Sequence of chain 1.D:
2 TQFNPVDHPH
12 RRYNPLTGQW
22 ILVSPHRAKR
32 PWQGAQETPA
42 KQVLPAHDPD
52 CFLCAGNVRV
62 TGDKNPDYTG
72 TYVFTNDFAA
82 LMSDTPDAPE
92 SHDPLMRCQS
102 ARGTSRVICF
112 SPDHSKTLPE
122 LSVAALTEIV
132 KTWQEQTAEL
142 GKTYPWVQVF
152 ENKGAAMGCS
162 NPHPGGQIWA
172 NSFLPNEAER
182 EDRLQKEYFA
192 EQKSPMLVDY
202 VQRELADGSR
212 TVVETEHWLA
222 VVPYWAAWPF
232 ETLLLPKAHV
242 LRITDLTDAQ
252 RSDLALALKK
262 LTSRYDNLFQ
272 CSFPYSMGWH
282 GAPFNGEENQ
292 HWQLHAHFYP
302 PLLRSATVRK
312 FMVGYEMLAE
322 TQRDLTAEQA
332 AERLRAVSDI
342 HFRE

This protein binds this small molecule.
Small molecule (SMILES): O=c1ccn([C@@H]2O[C@H](CO[P](=O)(O)O[P](=O)(O)O[C@H]3O[C@H](CO)[C@@H](O)[C@H](O)[C@H]3O)[C@@H](O)[C@H]2O)c(=O)[nH]1

Sequence of chain 1.C:
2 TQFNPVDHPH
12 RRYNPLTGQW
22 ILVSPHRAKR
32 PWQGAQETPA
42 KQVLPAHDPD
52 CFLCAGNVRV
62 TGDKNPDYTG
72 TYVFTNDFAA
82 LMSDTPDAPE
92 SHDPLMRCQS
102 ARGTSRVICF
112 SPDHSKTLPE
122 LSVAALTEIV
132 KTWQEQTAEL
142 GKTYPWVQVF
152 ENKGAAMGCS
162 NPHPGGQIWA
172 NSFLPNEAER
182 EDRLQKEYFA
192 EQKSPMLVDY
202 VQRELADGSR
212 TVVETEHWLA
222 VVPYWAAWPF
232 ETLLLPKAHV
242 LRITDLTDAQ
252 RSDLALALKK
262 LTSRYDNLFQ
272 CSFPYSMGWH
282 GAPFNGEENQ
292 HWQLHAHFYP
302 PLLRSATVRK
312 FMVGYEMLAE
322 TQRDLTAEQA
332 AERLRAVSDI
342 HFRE

Binding-site contacts:
Ligand atom C1' contacts residue GLY159 of chain 1.D at 3.3 Å.
Ligand atom C4' contacts residue GLU317 of chain 1.C at 3.2 Å.
Ligand atom O6' contacts residue ASN153 of chain 1.D at 3.4 Å (h-bond).
Ligand atom O4' contacts residue LYS311 of chain 1.C at 3.0 Å (salt-bridge).
Ligand atom O2B contacts residue SER161 of chain 1.D at 2.5 Å (h-bond).
Ligand atom O1B contacts residue GLN168 of chain 1.D at 3.0 Å (h-bond).
Ligand atom O3' contacts residue LYS311 of chain 1.C at 3.1 Å (salt-bridge).
Ligand atom O3C contacts residue ARG28 of chain 1.C at 2.9 Å (salt-bridge).
Ligand atom O3' contacts residue PHE312 of chain 1.C at 2.7 Å (h-bond).
Ligand atom O4' contacts residue GLU317 of chain 1.C at 2.4 Å (salt-bridge).
Ligand atom O4 contacts residue VAL61 of chain 1.D at 2.9 Å.
Ligand atom C1' contacts residue ASN153 of chain 1.D at 3.4 Å.
Ligand atom O3C contacts residue ASN77 of chain 1.D at 3.0 Å (h-bond).
Ligand atom PB contacts residue ARG28 of chain 1.C at 3.3 Å.
Ligand atom O1A contacts residue CYS160 of chain 1.D at 3.2 Å.
Ligand atom O4 contacts residue ARG60 of chain 1.D at 3.4 Å.
Ligand atom O2 contacts residue ASP78 of chain 1.D at 2.6 Å (salt-bridge).
Ligand atom O3B contacts residue ARG28 of chain 1.C at 3.2 Å (salt-bridge).
Ligand atom PA contacts residue GLN168 of chain 1.D at 3.4 Å.
Ligand atom O1A contacts residue SER161 of chain 1.D at 2.8 Å (h-bond).
Ligand atom O2C contacts residue ASN77 of chain 1.D at 2.9 Å (h-bond).
Ligand atom O2A contacts residue GLN168 of chain 1.D at 2.8 Å (h-bond).
Ligand atom O2A contacts residue ASN153 of chain 1.D at 3.0 Å (h-bond).
Ligand atom O4' contacts residue GLN323 of chain 1.C at 3.2 Å (h-bond).
Ligand atom O3B contacts residue ARG31 of chain 1.C at 2.9 Å (salt-bridge).
Ligand atom O5' contacts residue ASN153 of chain 1.D at 2.7 Å (h-bond).
Ligand atom O6' contacts residue TYR316 of chain 1.C at 2.9 Å (h-bond).
Ligand atom PB contacts residue SER161 of chain 1.D at 3.4 Å.
Ligand atom C4 contacts residue ASP78 of chain 1.D at 3.2 Å.
Ligand atom O2B contacts residue ARG31 of chain 1.C at 2.5 Å (salt-bridge).
Ligand atom O5C contacts residue GLN168 of chain 1.D at 3.2 Å (h-bond).
Ligand atom O2 contacts residue ASN77 of chain 1.D at 3.1 Å (h-bond).
Ligand atom O2' contacts residue TRP33 of chain 1.C at 3.4 Å.
Ligand atom O1B contacts residue ARG28 of chain 1.C at 2.6 Å (salt-bridge).
Ligand atom N3 contacts residue ASP78 of chain 1.D at 2.3 Å (salt-bridge).
Ligand atom O6' contacts residue GLU317 of chain 1.C at 3.1 Å (salt-bridge).
Ligand atom O3A contacts residue SER161 of chain 1.D at 3.3 Å (h-bond).
Ligand atom C2 contacts residue ASP78 of chain 1.D at 3.2 Å.
Ligand atom O4 contacts residue ASP78 of chain 1.D at 3.2 Å (salt-bridge).
Ligand atom O2' contacts residue GLY159 of chain 1.D at 3.0 Å (h-bond).